A small-molecule ligand and the protein it binds are described below.
Small molecule (SMILES): Cc1cnc(Nc2ccc(C3CCN(C)CC3)c(F)c2)nc1Nc1ccc2c(c1)N(S(=O)(=O)C(C)(C)C)CC2

Binding-site contacts:
Ligand atom N16 contacts residue ASN98 of chain 1.A at 2.9 Å (h-bond).
Ligand atom C17 contacts residue ILE104 of chain 1.A at 3.9 Å (hydrophobic).
Ligand atom C30 contacts residue EDO1 of chain 1.E at 3.9 Å.
Ligand atom C39 contacts residue TRP39 of chain 1.A at 3.9 Å (hydrophobic).
Ligand atom C03 contacts residue PRO40 of chain 1.A at 3.5 Å (hydrophobic).
Ligand atom C13 contacts residue ILE104 of chain 1.A at 4.1 Å (hydrophobic).
Ligand atom C15 contacts residue ILE104 of chain 1.A at 4.1 Å (hydrophobic).
Ligand atom C21 contacts residue LEU52 of chain 1.A at 3.9 Å (hydrophobic).
Ligand atom N18 contacts residue TYR97 of chain 1.A at 4.0 Å.
Ligand atom C17 contacts residue ASN98 of chain 1.A at 3.7 Å.
Ligand atom C20 contacts residue ASN98 of chain 1.A at 3.6 Å.
Ligand atom C35 contacts residue PRO40 of chain 1.A at 3.7 Å (hydrophobic).
Ligand atom S04 contacts residue EDO1 of chain 1.E at 4.1 Å.
Ligand atom C34 contacts residue PRO40 of chain 1.A at 3.5 Å (hydrophobic).
Ligand atom O38 contacts residue EDO1 of chain 1.E at 3.1 Å.
Ligand atom C08 contacts residue LEU50 of chain 1.A at 3.8 Å (hydrophobic).
Ligand atom C10 contacts residue PRO40 of chain 1.A at 3.8 Å (hydrophobic).
Ligand atom O38 contacts residue ILE104 of chain 1.A at 3.9 Å.
Ligand atom C11 contacts residue PRO40 of chain 1.A at 3.4 Å (hydrophobic).
Ligand atom C34 contacts residue VAL45 of chain 1.A at 3.6 Å (hydrophobic).
Ligand atom N12 contacts residue PRO40 of chain 1.A at 3.2 Å (h-bond).
Ligand atom C10 contacts residue LEU50 of chain 1.A at 3.8 Å (hydrophobic).
Ligand atom C07 contacts residue LEU50 of chain 1.A at 3.9 Å (hydrophobic).
Ligand atom C01 contacts residue ASP103 of chain 1.A at 4.0 Å.
Ligand atom N16 contacts residue ILE104 of chain 1.A at 4.0 Å.
Ligand atom C19 contacts residue ASN98 of chain 1.A at 3.8 Å.
Ligand atom C22 contacts residue LEU52 of chain 1.A at 4.0 Å (hydrophobic).
Ligand atom O37 contacts residue EDO1 of chain 1.E at 3.6 Å.
Ligand atom C03 contacts residue TRP39 of chain 1.A at 3.5 Å (hydrophobic).
Ligand atom N18 contacts residue ILE104 of chain 1.A at 4.0 Å.
Ligand atom C34 contacts residue PHE41 of chain 1.A at 3.7 Å (hydrophobic).
Ligand atom C15 contacts residue ASN98 of chain 1.A at 3.7 Å.
Ligand atom C09 contacts residue LEU50 of chain 1.A at 3.9 Å (hydrophobic).
Ligand atom N33 contacts residue ILE104 of chain 1.A at 4.0 Å.
Ligand atom F24 contacts residue LEU50 of chain 1.A at 3.6 Å.
Ligand atom C14 contacts residue VAL45 of chain 1.A at 3.9 Å (hydrophobic).
Ligand atom N18 contacts residue ASN98 of chain 1.A at 2.9 Å (h-bond).
Ligand atom C21 contacts residue EDO1 of chain 1.E at 4.0 Å.
Ligand atom C03 contacts residue MET107 of chain 1.A at 4.1 Å (hydrophobic).
Ligand atom C25 contacts residue LEU52 of chain 1.A at 4.0 Å (hydrophobic).

Sequence of chain 1.A:
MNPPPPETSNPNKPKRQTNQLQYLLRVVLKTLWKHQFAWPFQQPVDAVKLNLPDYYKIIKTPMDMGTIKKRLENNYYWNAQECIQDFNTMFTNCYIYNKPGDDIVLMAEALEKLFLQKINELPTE